Sequence of chain 1.C:
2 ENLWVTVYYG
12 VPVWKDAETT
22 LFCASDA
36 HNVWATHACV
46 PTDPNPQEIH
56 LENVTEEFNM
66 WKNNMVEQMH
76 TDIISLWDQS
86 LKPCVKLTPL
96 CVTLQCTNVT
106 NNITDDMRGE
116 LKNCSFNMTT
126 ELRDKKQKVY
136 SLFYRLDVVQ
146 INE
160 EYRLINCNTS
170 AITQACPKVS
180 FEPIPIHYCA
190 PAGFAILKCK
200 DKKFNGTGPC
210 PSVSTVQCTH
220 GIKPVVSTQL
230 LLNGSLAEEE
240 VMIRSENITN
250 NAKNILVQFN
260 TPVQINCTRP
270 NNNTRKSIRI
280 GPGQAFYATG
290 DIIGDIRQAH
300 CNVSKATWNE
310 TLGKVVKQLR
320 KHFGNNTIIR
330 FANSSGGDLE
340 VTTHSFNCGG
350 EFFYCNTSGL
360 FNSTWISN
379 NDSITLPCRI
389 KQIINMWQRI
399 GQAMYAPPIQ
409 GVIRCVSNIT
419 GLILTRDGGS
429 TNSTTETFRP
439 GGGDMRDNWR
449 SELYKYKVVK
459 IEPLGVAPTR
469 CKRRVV

Sequence of chain 1.A:
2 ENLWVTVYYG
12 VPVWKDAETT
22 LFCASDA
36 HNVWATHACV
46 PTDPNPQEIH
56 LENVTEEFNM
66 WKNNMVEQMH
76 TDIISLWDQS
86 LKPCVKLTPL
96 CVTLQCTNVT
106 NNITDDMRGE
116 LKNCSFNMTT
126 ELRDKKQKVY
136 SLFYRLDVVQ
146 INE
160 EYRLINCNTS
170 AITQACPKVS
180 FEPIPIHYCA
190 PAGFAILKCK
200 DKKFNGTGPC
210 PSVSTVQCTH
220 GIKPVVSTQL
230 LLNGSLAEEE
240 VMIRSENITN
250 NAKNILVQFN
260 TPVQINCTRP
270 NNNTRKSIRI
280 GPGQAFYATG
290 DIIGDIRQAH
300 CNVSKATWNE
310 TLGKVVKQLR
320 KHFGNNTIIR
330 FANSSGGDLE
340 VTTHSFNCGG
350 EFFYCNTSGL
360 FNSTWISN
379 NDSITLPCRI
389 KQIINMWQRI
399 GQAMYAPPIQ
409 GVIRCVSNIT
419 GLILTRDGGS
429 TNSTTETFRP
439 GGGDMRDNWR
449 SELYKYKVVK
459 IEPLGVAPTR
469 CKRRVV

A protein and the small-molecule ligand that binds it are described below.
Small molecule (SMILES): CC(=O)N[C@H]1[C@H](O[C@H]2[C@H](O)[C@@H](NC(C)=O)CO[C@@H]2CO)O[C@H](CO)[C@@H](O)[C@@H]1O

Binding-site contacts:
Ligand atom C1 contacts residue ARG162 of chain 1.A at 3.8 Å.
Ligand atom O5 contacts residue ASN167 of chain 1.A at 2.5 Å (h-bond).
Ligand atom N2 contacts residue ASN167 of chain 1.A at 2.5 Å (h-bond).
Ligand atom C4 contacts residue ASN167 of chain 1.A at 4.3 Å.
Ligand atom O7 contacts residue ARG278 of chain 1.C at 4.0 Å.
Ligand atom C5 contacts residue ASN167 of chain 1.A at 3.7 Å.
Ligand atom O7 contacts residue ASN167 of chain 1.A at 3.7 Å.
Ligand atom C3 contacts residue ASN167 of chain 1.A at 3.7 Å.
Ligand atom C7 contacts residue ASN167 of chain 1.A at 3.1 Å.
Ligand atom O5 contacts residue ARG162 of chain 1.A at 3.3 Å (salt-bridge).
Ligand atom C8 contacts residue THR168 of chain 1.A at 4.2 Å.
Ligand atom C5 contacts residue ARG162 of chain 1.A at 3.6 Å.
Ligand atom N2 contacts residue THR168 of chain 1.A at 4.3 Å.
Ligand atom C2 contacts residue ASN167 of chain 1.A at 2.4 Å.
Ligand atom C6 contacts residue ARG162 of chain 1.A at 3.6 Å.
Ligand atom C1 contacts residue ASN167 of chain 1.A at 1.4 Å.
Ligand atom O6 contacts residue ARG162 of chain 1.A at 2.5 Å (salt-bridge).
Ligand atom C8 contacts residue ASN167 of chain 1.A at 4.1 Å.